Binding-site contacts:
Ligand atom C6 contacts residue LEU437 of chain 1.B at 3.9 Å (hydrophobic).
Ligand atom CG contacts residue PHE434 of chain 1.B at 3.7 Å (hydrophobic).
Ligand atom CA contacts residue PHE434 of chain 1.B at 3.9 Å (hydrophobic).
Ligand atom CD contacts residue LEU146 of chain 1.B at 4.2 Å (hydrophobic).
Ligand atom C contacts residue FAD1 of chain 1.G at 3.4 Å.
Ligand atom O contacts residue THR435 of chain 1.B at 4.4 Å.
Ligand atom C6 contacts residue PHE507 of chain 1.B at 3.8 Å (hydrophobic).
Ligand atom C contacts residue NAP1 of chain 1.H at 3.5 Å.
Ligand atom OXT contacts residue FAD1 of chain 1.G at 3.1 Å.
Ligand atom O contacts residue NAP1 of chain 1.H at 4.3 Å.
Ligand atom CB contacts residue PHE434 of chain 1.B at 3.6 Å (hydrophobic).
Ligand atom C6 contacts residue LEU145 of chain 1.B at 3.7 Å (hydrophobic).
Ligand atom O contacts residue ARG329 of chain 1.B at 4.3 Å.
Ligand atom CB contacts residue PHE279 of chain 1.B at 4.1 Å (hydrophobic).
Ligand atom CA contacts residue ARG329 of chain 1.B at 3.2 Å.
Ligand atom CA contacts residue PHE279 of chain 1.B at 3.7 Å (hydrophobic).
Ligand atom CD contacts residue TRP492 of chain 1.B at 4.1 Å (hydrophobic).
Ligand atom C6 contacts residue PHE434 of chain 1.B at 3.9 Å (hydrophobic).
Ligand atom OXT contacts residue NAP1 of chain 1.H at 3.3 Å (h-bond).
Ligand atom CG contacts residue LEU437 of chain 1.B at 3.9 Å (hydrophobic).
Ligand atom CG contacts residue THR435 of chain 1.B at 3.3 Å.
Ligand atom CD contacts residue LEU437 of chain 1.B at 3.9 Å (hydrophobic).
Ligand atom C contacts residue ARG329 of chain 1.B at 3.2 Å.
Ligand atom O contacts residue LEU437 of chain 1.B at 4.0 Å.
Ligand atom CD contacts residue PHE434 of chain 1.B at 3.8 Å (hydrophobic).
Ligand atom CD contacts residue NAP1 of chain 1.H at 4.2 Å.
Ligand atom CB contacts residue FAD1 of chain 1.G at 4.4 Å.
Ligand atom O contacts residue FAD1 of chain 1.G at 2.6 Å (h-bond).
Ligand atom CA contacts residue NAP1 of chain 1.H at 3.7 Å.
Ligand atom C6 contacts residue TRP492 of chain 1.B at 3.9 Å (hydrophobic).
Ligand atom OXT contacts residue ARG329 of chain 1.B at 2.5 Å (salt-bridge).
Ligand atom CB contacts residue THR435 of chain 1.B at 3.4 Å.

Sequence of chain 1.B:
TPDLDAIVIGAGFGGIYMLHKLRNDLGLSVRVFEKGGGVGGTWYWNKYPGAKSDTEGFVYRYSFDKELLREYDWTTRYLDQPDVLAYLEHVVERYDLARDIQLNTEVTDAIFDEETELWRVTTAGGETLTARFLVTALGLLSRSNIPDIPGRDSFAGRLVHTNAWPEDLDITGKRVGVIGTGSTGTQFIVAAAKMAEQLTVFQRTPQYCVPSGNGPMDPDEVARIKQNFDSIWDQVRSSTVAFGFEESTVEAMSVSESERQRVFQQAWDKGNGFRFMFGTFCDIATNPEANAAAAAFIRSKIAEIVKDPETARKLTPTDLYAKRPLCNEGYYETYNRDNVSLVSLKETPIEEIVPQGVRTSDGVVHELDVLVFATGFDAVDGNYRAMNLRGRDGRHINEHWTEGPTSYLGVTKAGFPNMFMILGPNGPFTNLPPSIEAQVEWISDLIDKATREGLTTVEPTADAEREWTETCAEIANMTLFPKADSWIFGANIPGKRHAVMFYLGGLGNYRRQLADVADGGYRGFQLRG

A small-molecule ligand and the protein it binds are described below.
Small molecule (SMILES): CCCCCC(=O)O